The protein below binds the small molecule below.
Small molecule (SMILES): O=C(Nc1ncc(Br)s1)NS(=O)(=O)c1ccc(Cl)c(Cl)c1

Sequence of chain 1.E:
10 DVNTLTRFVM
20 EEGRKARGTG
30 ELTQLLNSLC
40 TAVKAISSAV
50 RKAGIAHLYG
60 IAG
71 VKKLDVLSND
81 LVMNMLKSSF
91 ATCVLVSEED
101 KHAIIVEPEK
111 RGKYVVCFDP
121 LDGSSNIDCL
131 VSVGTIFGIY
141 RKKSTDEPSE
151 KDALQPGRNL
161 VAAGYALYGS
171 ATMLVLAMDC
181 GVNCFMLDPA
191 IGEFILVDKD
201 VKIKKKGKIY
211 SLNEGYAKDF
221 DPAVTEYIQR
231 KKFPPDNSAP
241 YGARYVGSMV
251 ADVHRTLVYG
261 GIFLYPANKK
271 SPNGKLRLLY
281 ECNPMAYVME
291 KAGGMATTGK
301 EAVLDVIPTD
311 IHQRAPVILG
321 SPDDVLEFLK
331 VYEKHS

Binding-site contacts:
Ligand atom N3 contacts residue GLY29 of chain 1.E at 3.0 Å (h-bond).
Ligand atom C11 contacts residue 94Y1 of chain 1.O at 3.6 Å.
Ligand atom N3 contacts residue THR28 of chain 1.E at 3.6 Å (h-bond).
Ligand atom O16 contacts residue GLY29 of chain 1.E at 3.2 Å.
Ligand atom C2 contacts residue 94Y1 of chain 1.O at 3.8 Å.
Ligand atom O14 contacts residue THR28 of chain 1.E at 3.8 Å.
Ligand atom C11 contacts residue THR28 of chain 1.G at 3.8 Å.
Ligand atom N3 contacts residue GLY22 of chain 1.E at 3.6 Å (h-bond).
Ligand atom BR1 contacts residue MET19 of chain 1.E at 3.7 Å.
Ligand atom C9 contacts residue ARG23 of chain 1.E at 3.5 Å.
Ligand atom N6 contacts residue GLY29 of chain 1.E at 3.5 Å (h-bond).
Ligand atom O16 contacts residue THR32 of chain 1.E at 2.8 Å (h-bond).
Ligand atom CL21 contacts residue GLU21 of chain 1.E at 3.5 Å.
Ligand atom C9 contacts residue 94Y1 of chain 1.O at 3.8 Å.
Ligand atom C5 contacts residue GLY29 of chain 1.E at 3.1 Å.
Ligand atom CL20 contacts residue VAL18 of chain 1.E at 3.6 Å.
Ligand atom C5 contacts residue GLY22 of chain 1.E at 3.5 Å.
Ligand atom C2 contacts residue GLY22 of chain 1.E at 3.8 Å.
Ligand atom BR1 contacts residue GLY29 of chain 1.G at 3.7 Å.
Ligand atom N7 contacts residue 94Y1 of chain 1.O at 3.7 Å.
Ligand atom C8 contacts residue GLY22 of chain 1.E at 3.6 Å.
Ligand atom C5 contacts residue GLY27 of chain 1.E at 3.8 Å.
Ligand atom N6 contacts residue GLY27 of chain 1.E at 3.2 Å (h-bond).
Ligand atom N3 contacts residue GLY27 of chain 1.E at 3.1 Å.
Ligand atom S1 contacts residue GLY29 of chain 1.E at 3.7 Å.
Ligand atom CL21 contacts residue MET178 of chain 1.E at 3.7 Å.
Ligand atom C17 contacts residue GLY22 of chain 1.E at 3.8 Å.
Ligand atom N7 contacts residue ARG23 of chain 1.E at 3.6 Å.
Ligand atom C11 contacts residue ARG23 of chain 1.E at 3.2 Å.
Ligand atom O13 contacts residue THR32 of chain 1.E at 3.0 Å (h-bond).
Ligand atom O13 contacts residue GLU30 of chain 1.E at 3.5 Å (salt-bridge).
Ligand atom C12 contacts residue GLY22 of chain 1.E at 3.7 Å.
Ligand atom O14 contacts residue GLY27 of chain 1.E at 3.5 Å.
Ligand atom O16 contacts residue GLY22 of chain 1.E at 3.7 Å.
Ligand atom O13 contacts residue LEU31 of chain 1.E at 3.1 Å (h-bond).
Ligand atom O13 contacts residue GLY29 of chain 1.E at 3.2 Å.
Ligand atom C10 contacts residue GLY22 of chain 1.E at 3.6 Å.
Ligand atom C18 contacts residue ALA25 of chain 1.E at 3.6 Å (hydrophobic).
Ligand atom C10 contacts residue THR32 of chain 1.E at 3.5 Å.
Ligand atom N6 contacts residue GLY22 of chain 1.E at 3.1 Å (h-bond).

Sequence of chain 1.G:
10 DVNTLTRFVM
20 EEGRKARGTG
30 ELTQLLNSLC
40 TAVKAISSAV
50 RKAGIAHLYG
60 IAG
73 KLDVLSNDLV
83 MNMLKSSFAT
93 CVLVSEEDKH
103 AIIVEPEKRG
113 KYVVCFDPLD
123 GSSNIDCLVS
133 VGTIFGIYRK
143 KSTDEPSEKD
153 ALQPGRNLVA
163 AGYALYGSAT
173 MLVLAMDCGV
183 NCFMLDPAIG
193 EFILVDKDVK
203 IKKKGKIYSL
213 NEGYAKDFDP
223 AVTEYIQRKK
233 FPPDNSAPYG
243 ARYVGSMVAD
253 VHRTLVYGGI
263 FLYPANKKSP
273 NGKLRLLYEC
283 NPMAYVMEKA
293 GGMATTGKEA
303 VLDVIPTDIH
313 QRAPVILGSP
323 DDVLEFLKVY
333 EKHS